Sequence of chain 1.B:
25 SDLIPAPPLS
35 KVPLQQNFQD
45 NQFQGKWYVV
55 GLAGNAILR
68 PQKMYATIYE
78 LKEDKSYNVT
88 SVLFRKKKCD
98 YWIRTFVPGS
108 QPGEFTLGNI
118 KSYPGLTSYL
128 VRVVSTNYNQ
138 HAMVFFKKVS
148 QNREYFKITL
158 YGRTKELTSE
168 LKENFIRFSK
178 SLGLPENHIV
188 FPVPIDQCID

Binding-site contacts:
Ligand atom N24 contacts residue FE1 of chain 1.K at 2.8 Å.
Ligand atom O15 contacts residue FE1 of chain 1.K at 1.8 Å.
Ligand atom C4 contacts residue LYS154 of chain 1.B at 3.9 Å.
Ligand atom C36 contacts residue TYR126 of chain 1.B at 3.9 Å (hydrophobic).
Ligand atom C25 contacts residue FE1 of chain 1.K at 3.0 Å.
Ligand atom C2 contacts residue FE1 of chain 1.K at 3.0 Å.
Ligand atom C35 contacts residue FE1 of chain 1.K at 3.0 Å.
Ligand atom C4 contacts residue FE1 of chain 1.K at 4.0 Å.
Ligand atom O29 contacts residue FE1 of chain 1.K at 1.9 Å.
Ligand atom C27 contacts residue TYR120 of chain 1.B at 3.7 Å (hydrophobic).
Ligand atom C34 contacts residue LYS154 of chain 1.B at 3.8 Å.
Ligand atom C35 contacts residue LYS145 of chain 1.B at 4.0 Å.
Ligand atom C27 contacts residue LEU123 of chain 1.B at 3.8 Å (hydrophobic).
Ligand atom O40 contacts residue TYR126 of chain 1.B at 2.6 Å (h-bond).
Ligand atom C35 contacts residue TYR126 of chain 1.B at 3.7 Å (hydrophobic).
Ligand atom O30 contacts residue FE1 of chain 1.K at 2.3 Å.
Ligand atom C33 contacts residue LYS154 of chain 1.B at 3.9 Å.
Ligand atom C36 contacts residue PHE143 of chain 1.B at 3.7 Å (hydrophobic).
Ligand atom C27 contacts residue LEU114 of chain 1.B at 4.0 Å (hydrophobic).
Ligand atom C38 contacts residue LYS154 of chain 1.B at 3.8 Å.
Ligand atom C37 contacts residue PHE143 of chain 1.B at 3.9 Å (hydrophobic).
Ligand atom C28 contacts residue LEU123 of chain 1.B at 4.0 Å (hydrophobic).
Ligand atom C3 contacts residue FE1 of chain 1.K at 2.7 Å.
Ligand atom O39 contacts residue FE1 of chain 1.K at 2.1 Å.
Ligand atom C3 contacts residue LYS154 of chain 1.B at 3.6 Å.
Ligand atom O15 contacts residue LYS154 of chain 1.B at 3.0 Å (salt-bridge).
Ligand atom O30 contacts residue TYR126 of chain 1.B at 3.4 Å.
Ligand atom O14 contacts residue FE1 of chain 1.K at 2.5 Å.
Ligand atom C37 contacts residue LYS154 of chain 1.B at 3.7 Å.
Ligand atom O40 contacts residue FE1 of chain 1.K at 2.2 Å.
Ligand atom C36 contacts residue LYS145 of chain 1.B at 4.0 Å.
Ligand atom O32 contacts residue ALA60 of chain 1.B at 3.8 Å.
Ligand atom C25 contacts residue TYR126 of chain 1.B at 3.8 Å (hydrophobic).
Ligand atom C35 contacts residue LYS154 of chain 1.B at 3.8 Å.
Ligand atom C5 contacts residue TYR72 of chain 1.B at 3.8 Å (hydrophobic).
Ligand atom C34 contacts residue FE1 of chain 1.K at 2.9 Å.
Ligand atom C4 contacts residue ARG101 of chain 1.B at 3.8 Å.
Ligand atom C26 contacts residue TYR126 of chain 1.B at 3.8 Å (hydrophobic).
Ligand atom O39 contacts residue LYS154 of chain 1.B at 3.8 Å.
Ligand atom C26 contacts residue LEU114 of chain 1.B at 3.7 Å (hydrophobic).

A small-molecule ligand and the protein it binds are described below.
Small molecule (SMILES): O=C(NCCN(CCNC(=O)c1cccc(O)c1O)CCNC(=O)c1cccc(=O)n1O)c1cccc(O)c1O